Sequence of chain 1.D:
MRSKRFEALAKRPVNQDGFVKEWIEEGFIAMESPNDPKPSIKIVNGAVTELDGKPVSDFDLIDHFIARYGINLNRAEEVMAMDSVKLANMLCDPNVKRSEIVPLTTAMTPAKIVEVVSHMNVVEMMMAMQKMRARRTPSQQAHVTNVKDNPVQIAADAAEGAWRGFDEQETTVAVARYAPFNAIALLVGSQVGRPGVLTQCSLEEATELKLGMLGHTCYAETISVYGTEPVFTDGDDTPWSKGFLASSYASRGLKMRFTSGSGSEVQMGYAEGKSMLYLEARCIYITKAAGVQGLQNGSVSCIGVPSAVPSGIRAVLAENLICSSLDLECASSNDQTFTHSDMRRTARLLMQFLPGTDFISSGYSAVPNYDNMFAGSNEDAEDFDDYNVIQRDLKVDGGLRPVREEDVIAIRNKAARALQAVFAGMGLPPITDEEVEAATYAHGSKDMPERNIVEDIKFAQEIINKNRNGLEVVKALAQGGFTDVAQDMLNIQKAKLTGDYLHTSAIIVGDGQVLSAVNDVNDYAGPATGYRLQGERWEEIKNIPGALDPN

Binding-site contacts:
Ligand atom N9 contacts residue B121 of chain 1.AA at 3.4 Å.
Ligand atom C5' contacts residue SER301 of chain 1.D at 3.4 Å.
Ligand atom C5' contacts residue PHE374 of chain 1.D at 3.6 Å (hydrophobic).
Ligand atom C1' contacts residue SER224 of chain 1.D at 3.3 Å.
Ligand atom N6 contacts residue GLY261 of chain 1.D at 3.1 Å (h-bond).
Ligand atom O2' contacts residue SER224 of chain 1.D at 2.7 Å (h-bond).
Ligand atom C8 contacts residue VAL300 of chain 1.D at 3.3 Å (hydrophobic).
Ligand atom C4 contacts residue THR259 of chain 1.D at 3.3 Å.
Ligand atom N1 contacts residue GLY261 of chain 1.D at 3.7 Å.
Ligand atom N7 contacts residue VAL300 of chain 1.D at 3.2 Å.
Ligand atom C5 contacts residue SER260 of chain 1.D at 3.6 Å.
Ligand atom C4 contacts residue SER224 of chain 1.D at 3.6 Å.
Ligand atom C4 contacts residue B121 of chain 1.AA at 3.4 Å.
Ligand atom C8 contacts residue B121 of chain 1.AA at 3.3 Å.
Ligand atom C6 contacts residue SER260 of chain 1.D at 3.2 Å.
Ligand atom C3' contacts residue B121 of chain 1.AA at 3.4 Å.
Ligand atom C2 contacts residue SER260 of chain 1.D at 3.6 Å.
Ligand atom N7 contacts residue B121 of chain 1.AA at 3.3 Å.
Ligand atom N3 contacts residue THR259 of chain 1.D at 3.6 Å.
Ligand atom O2' contacts residue B121 of chain 1.AA at 2.9 Å (h-bond).
Ligand atom C2' contacts residue SER224 of chain 1.D at 3.2 Å.
Ligand atom N7 contacts residue SER301 of chain 1.D at 3.1 Å (h-bond).
Ligand atom O4' contacts residue THR222 of chain 1.D at 3.5 Å.
Ligand atom N1 contacts residue SER264 of chain 1.D at 3.6 Å.
Ligand atom N6 contacts residue SER260 of chain 1.D at 3.5 Å (h-bond).
Ligand atom C1' contacts residue THR259 of chain 1.D at 3.5 Å.
Ligand atom O3' contacts residue B121 of chain 1.AA at 2.8 Å (h-bond).
Ligand atom N6 contacts residue SER264 of chain 1.D at 3.6 Å.
Ligand atom N9 contacts residue THR259 of chain 1.D at 3.3 Å.
Ligand atom C2 contacts residue VAL225 of chain 1.D at 3.6 Å (hydrophobic).
Ligand atom C2 contacts residue THR259 of chain 1.D at 3.6 Å.
Ligand atom O2' contacts residue THR222 of chain 1.D at 3.3 Å (h-bond).
Ligand atom C4' contacts residue THR222 of chain 1.D at 3.5 Å.
Ligand atom N3 contacts residue SER224 of chain 1.D at 2.8 Å (h-bond).
Ligand atom N6 contacts residue SER299 of chain 1.D at 2.9 Å (h-bond).
Ligand atom C5' contacts residue B121 of chain 1.AA at 3.2 Å.
Ligand atom C8 contacts residue SER301 of chain 1.D at 3.1 Å.
Ligand atom C4' contacts residue B121 of chain 1.AA at 3.6 Å.
Ligand atom C5 contacts residue B121 of chain 1.AA at 3.3 Å.
Ligand atom N1 contacts residue SER260 of chain 1.D at 3.4 Å.

A small-molecule ligand and the protein it binds are described below.
Small molecule (SMILES): C[C@H]1O[C@@H](n2cnc3c(N)ncnc32)[C@H](O)[C@@H]1O